Binding-site contacts:
Ligand atom CAG contacts residue SER282 of chain 1.C at 3.5 Å.
Ligand atom CAE contacts residue GLN222 of chain 1.C at 3.8 Å.
Ligand atom CAP contacts residue GOL1 of chain 1.Y at 3.4 Å.
Ligand atom SAX contacts residue GLY190 of chain 1.C at 3.4 Å.
Ligand atom CAD contacts residue PHE98 of chain 1.C at 3.8 Å (hydrophobic).
Ligand atom NAV contacts residue GOL1 of chain 1.Y at 3.6 Å (h-bond).
Ligand atom CAA contacts residue GOL1 of chain 1.Y at 3.4 Å.
Ligand atom CAR contacts residue PHE98 of chain 1.C at 3.6 Å (hydrophobic).
Ligand atom CAI contacts residue PHE461 of chain 1.C at 3.8 Å (hydrophobic).
Ligand atom CAO contacts residue GLN222 of chain 1.C at 3.8 Å.
Ligand atom CAT contacts residue PHE98 of chain 1.C at 3.7 Å (hydrophobic).
Ligand atom CAM contacts residue PHE90 of chain 1.C at 3.7 Å (hydrophobic).
Ligand atom CAM contacts residue GOL1 of chain 1.Y at 3.5 Å.
Ligand atom CAB contacts residue SER282 of chain 1.C at 3.3 Å.
Ligand atom SAY contacts residue SER282 of chain 1.C at 3.5 Å (h-bond).
Ligand atom CAC contacts residue PHE98 of chain 1.C at 3.7 Å (hydrophobic).
Ligand atom CAC contacts residue GLU194 of chain 1.C at 3.7 Å.
Ligand atom CAO contacts residue SER282 of chain 1.C at 3.6 Å.
Ligand atom CAH contacts residue PHE98 of chain 1.C at 3.6 Å (hydrophobic).
Ligand atom SAX contacts residue ALA187 of chain 1.C at 3.8 Å.
Ligand atom CAJ contacts residue LEU191 of chain 1.C at 3.8 Å (hydrophobic).
Ligand atom CAD contacts residue PHE461 of chain 1.C at 3.3 Å (hydrophobic).
Ligand atom CAP contacts residue ASP279 of chain 1.C at 3.3 Å.
Ligand atom NAV contacts residue ASP279 of chain 1.C at 2.6 Å (salt-bridge).
Ligand atom CAG contacts residue ASP279 of chain 1.C at 3.6 Å.
Ligand atom CAH contacts residue GLU194 of chain 1.C at 3.3 Å.
Ligand atom CAS contacts residue SER282 of chain 1.C at 3.6 Å.
Ligand atom CAM contacts residue ASP279 of chain 1.C at 3.4 Å.
Ligand atom CAB contacts residue ALA187 of chain 1.C at 3.7 Å (hydrophobic).
Ligand atom CAJ contacts residue SER282 of chain 1.C at 3.7 Å.
Ligand atom SAX contacts residue GLN222 of chain 1.C at 3.6 Å.
Ligand atom CAQ contacts residue SER282 of chain 1.C at 3.6 Å.
Ligand atom CAF contacts residue ASP279 of chain 1.C at 3.6 Å.
Ligand atom CAA contacts residue LEU99 of chain 1.C at 3.5 Å (hydrophobic).
Ligand atom SAX contacts residue LEU191 of chain 1.C at 3.6 Å.
Ligand atom CAL contacts residue ASP279 of chain 1.C at 3.4 Å.
Ligand atom CAU contacts residue SER282 of chain 1.C at 3.5 Å.
Ligand atom CAA contacts residue ASP279 of chain 1.C at 3.4 Å.
Ligand atom CAK contacts residue SER282 of chain 1.C at 3.3 Å.
Ligand atom CAB contacts residue PHE225 of chain 1.C at 3.5 Å (hydrophobic).

Sequence of chain 1.C:
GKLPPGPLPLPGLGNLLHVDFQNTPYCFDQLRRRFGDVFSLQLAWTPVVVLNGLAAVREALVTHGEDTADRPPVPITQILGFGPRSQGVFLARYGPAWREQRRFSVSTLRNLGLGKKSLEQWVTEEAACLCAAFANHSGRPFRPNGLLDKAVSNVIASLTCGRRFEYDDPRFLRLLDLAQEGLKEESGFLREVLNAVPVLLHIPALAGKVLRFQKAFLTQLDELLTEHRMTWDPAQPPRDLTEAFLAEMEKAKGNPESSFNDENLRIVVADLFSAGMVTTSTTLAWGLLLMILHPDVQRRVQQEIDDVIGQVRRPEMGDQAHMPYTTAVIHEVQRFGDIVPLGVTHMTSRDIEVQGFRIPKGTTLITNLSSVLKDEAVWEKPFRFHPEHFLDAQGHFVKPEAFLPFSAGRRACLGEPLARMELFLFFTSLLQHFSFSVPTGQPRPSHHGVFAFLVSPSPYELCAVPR

This protein binds this small molecule.
Small molecule (SMILES): CSc1ccc2c(c1)N(CC[C@H]1CCCCN1C)c1ccccc1S2